The small molecule below binds the protein below.
Small molecule (SMILES): C=C(C)[C@H]1CN[C@H](C(=O)O)[C@H]1CC(=O)O

Sequence of chain 1.A:
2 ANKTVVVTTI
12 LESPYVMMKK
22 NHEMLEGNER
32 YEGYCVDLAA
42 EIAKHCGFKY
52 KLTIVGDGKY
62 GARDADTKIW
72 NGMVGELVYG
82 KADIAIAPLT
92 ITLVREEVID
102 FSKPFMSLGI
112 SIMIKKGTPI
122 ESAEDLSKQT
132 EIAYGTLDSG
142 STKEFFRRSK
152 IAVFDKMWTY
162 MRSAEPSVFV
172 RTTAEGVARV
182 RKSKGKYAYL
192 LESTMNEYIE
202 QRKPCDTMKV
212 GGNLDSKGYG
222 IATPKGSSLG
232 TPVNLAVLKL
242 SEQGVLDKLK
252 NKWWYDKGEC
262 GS

Binding-site contacts:
Ligand atom CB1 contacts residue GLU193 of chain 1.A at 3.7 Å.
Ligand atom CD1 contacts residue MET196 of chain 1.A at 4.0 Å (hydrophobic).
Ligand atom CA contacts residue SER142 of chain 1.A at 3.3 Å.
Ligand atom OD2 contacts residue GLU193 of chain 1.A at 3.9 Å.
Ligand atom N contacts residue THR91 of chain 1.A at 3.2 Å (h-bond).
Ligand atom CD2 contacts residue TYR61 of chain 1.A at 3.5 Å (hydrophobic).
Ligand atom OXT contacts residue LEU90 of chain 1.A at 3.9 Å.
Ligand atom OD2 contacts residue LEU138 of chain 1.A at 3.7 Å.
Ligand atom N contacts residue PRO89 of chain 1.A at 3.1 Å (h-bond).
Ligand atom CD2 contacts residue LEU138 of chain 1.A at 3.7 Å (hydrophobic).
Ligand atom OXT contacts residue ARG96 of chain 1.A at 2.9 Å (salt-bridge).
Ligand atom CD1 contacts residue GLU13 of chain 1.A at 4.0 Å.
Ligand atom C contacts residue SER142 of chain 1.A at 3.3 Å.
Ligand atom CA contacts residue THR91 of chain 1.A at 3.3 Å.
Ligand atom CD contacts residue MET196 of chain 1.A at 3.9 Å (hydrophobic).
Ligand atom OD1 contacts residue THR143 of chain 1.A at 3.0 Å (h-bond).
Ligand atom OD1 contacts residue SER142 of chain 1.A at 3.0 Å (h-bond).
Ligand atom OD1 contacts residue GLY141 of chain 1.A at 3.5 Å.
Ligand atom OXT contacts residue PRO89 of chain 1.A at 3.7 Å.
Ligand atom C contacts residue ARG96 of chain 1.A at 3.5 Å.
Ligand atom CD contacts residue PRO89 of chain 1.A at 3.2 Å (hydrophobic).
Ligand atom OXT contacts residue THR91 of chain 1.A at 3.0 Å (h-bond).
Ligand atom CA contacts residue GLU193 of chain 1.A at 3.2 Å.
Ligand atom O contacts residue ARG96 of chain 1.A at 2.9 Å (salt-bridge).
Ligand atom CG1 contacts residue LEU138 of chain 1.A at 3.7 Å (hydrophobic).
Ligand atom CB1 contacts residue LEU138 of chain 1.A at 3.8 Å (hydrophobic).
Ligand atom N contacts residue TYR220 of chain 1.A at 4.0 Å.
Ligand atom O contacts residue GLY141 of chain 1.A at 3.7 Å.
Ligand atom OD2 contacts residue THR143 of chain 1.A at 2.6 Å (h-bond).
Ligand atom N contacts residue GLU193 of chain 1.A at 2.8 Å (salt-bridge).
Ligand atom O contacts residue SER142 of chain 1.A at 2.9 Å (h-bond).
Ligand atom CG1 contacts residue GLU193 of chain 1.A at 4.0 Å.
Ligand atom OXT contacts residue TYR61 of chain 1.A at 3.7 Å.
Ligand atom CD1 contacts residue TYR61 of chain 1.A at 3.4 Å (hydrophobic).
Ligand atom CG1 contacts residue THR143 of chain 1.A at 3.2 Å.
Ligand atom CG contacts residue TYR61 of chain 1.A at 3.6 Å (hydrophobic).
Ligand atom C contacts residue THR91 of chain 1.A at 3.4 Å.
Ligand atom CG2 contacts residue TYR61 of chain 1.A at 3.2 Å (hydrophobic).
Ligand atom CD contacts residue GLU193 of chain 1.A at 3.4 Å.
Ligand atom CD contacts residue TYR61 of chain 1.A at 3.6 Å (hydrophobic).